Sequence of chain 1.B:
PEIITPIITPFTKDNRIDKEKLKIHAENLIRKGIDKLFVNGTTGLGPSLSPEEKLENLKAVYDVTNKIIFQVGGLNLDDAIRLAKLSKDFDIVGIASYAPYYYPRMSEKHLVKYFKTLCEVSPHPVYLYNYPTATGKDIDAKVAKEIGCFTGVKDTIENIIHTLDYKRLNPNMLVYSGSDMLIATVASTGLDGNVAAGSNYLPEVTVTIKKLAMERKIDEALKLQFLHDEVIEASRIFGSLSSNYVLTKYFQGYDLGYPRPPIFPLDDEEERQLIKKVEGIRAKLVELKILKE

A protein and the small-molecule ligand that binds it are described below.
Small molecule (SMILES): O=C(O)[C@@H](O)C[C@H](O)[C@H](O)CO

Binding-site contacts:
Ligand atom C4 contacts residue LYS155 of chain 1.B at 3.4 Å.
Ligand atom O2 contacts residue THR44 of chain 1.B at 2.4 Å (h-bond).
Ligand atom O4 contacts residue THR157 of chain 1.B at 3.1 Å (h-bond).
Ligand atom O5 contacts residue ALA198 of chain 1.B at 3.4 Å.
Ligand atom C2 contacts residue LYS155 of chain 1.B at 1.3 Å.
Ligand atom C1 contacts residue LYS155 of chain 1.B at 2.3 Å.
Ligand atom O1 contacts residue PHE39 of chain 1.B at 3.4 Å.
Ligand atom C1 contacts residue TYR130 of chain 1.B at 3.2 Å (hydrophobic).
Ligand atom C2 contacts residue PRO7 of chain 1.B at 3.9 Å (hydrophobic).
Ligand atom O1 contacts residue PRO7 of chain 1.B at 3.5 Å.
Ligand atom O4 contacts residue TYR130 of chain 1.B at 2.4 Å (h-bond).
Ligand atom O2 contacts residue PRO7 of chain 1.B at 3.5 Å.
Ligand atom O6 contacts residue TYR132 of chain 1.B at 2.8 Å (h-bond).
Ligand atom C2 contacts residue TYR130 of chain 1.B at 3.2 Å (hydrophobic).
Ligand atom O2 contacts residue TYR130 of chain 1.B at 4.0 Å.
Ligand atom C5 contacts residue GLY179 of chain 1.B at 4.1 Å.
Ligand atom O1 contacts residue THR44 of chain 1.B at 3.9 Å.
Ligand atom C1 contacts residue THR43 of chain 1.B at 3.5 Å.
Ligand atom C3 contacts residue LYS155 of chain 1.B at 2.5 Å.
Ligand atom O5 contacts residue GLY179 of chain 1.B at 3.7 Å.
Ligand atom C1 contacts residue THR44 of chain 1.B at 3.7 Å.
Ligand atom C4 contacts residue TYR130 of chain 1.B at 3.7 Å (hydrophobic).
Ligand atom O1 contacts residue TYR130 of chain 1.B at 3.2 Å (h-bond).
Ligand atom C2 contacts residue VAL196 of chain 1.B at 4.1 Å (hydrophobic).
Ligand atom O1 contacts residue GLY42 of chain 1.B at 3.3 Å.
Ligand atom O4 contacts residue LYS155 of chain 1.B at 3.2 Å (salt-bridge).
Ligand atom C4 contacts residue GLY179 of chain 1.B at 3.7 Å.
Ligand atom O2 contacts residue LYS155 of chain 1.B at 3.6 Å (salt-bridge).
Ligand atom C3 contacts residue PRO7 of chain 1.B at 3.9 Å (hydrophobic).
Ligand atom O1 contacts residue THR43 of chain 1.B at 3.0 Å (h-bond).
Ligand atom O1 contacts residue LYS155 of chain 1.B at 2.4 Å (salt-bridge).
Ligand atom O5 contacts residue THR44 of chain 1.B at 4.1 Å.
Ligand atom C6 contacts residue TYR132 of chain 1.B at 3.8 Å (hydrophobic).
Ligand atom C3 contacts residue VAL196 of chain 1.B at 3.5 Å (hydrophobic).
Ligand atom C6 contacts residue THR157 of chain 1.B at 3.6 Å.
Ligand atom C3 contacts residue GLY179 of chain 1.B at 4.0 Å.
Ligand atom O4 contacts residue TYR132 of chain 1.B at 3.9 Å.
Ligand atom C4 contacts residue THR157 of chain 1.B at 3.4 Å.
Ligand atom C1 contacts residue PRO7 of chain 1.B at 3.4 Å (hydrophobic).
Ligand atom O2 contacts residue THR43 of chain 1.B at 3.5 Å.